Binding-site contacts:
Ligand atom O5 contacts residue LYS361 of chain 1.A at 3.7 Å.
Ligand atom C1 contacts residue HIS216 of chain 1.A at 4.0 Å.
Ligand atom C5 contacts residue LYS361 of chain 1.A at 4.4 Å.
Ligand atom O7 contacts residue ARG188 of chain 1.A at 2.9 Å (salt-bridge).
Ligand atom C7 contacts residue ARG188 of chain 1.A at 3.8 Å.
Ligand atom C8 contacts residue TYR215 of chain 1.A at 4.0 Å (hydrophobic).
Ligand atom C7 contacts residue HIS216 of chain 1.A at 3.7 Å.
Ligand atom C8 contacts residue GLY214 of chain 1.A at 3.1 Å.
Ligand atom O3 contacts residue ARG188 of chain 1.A at 3.6 Å.
Ligand atom C5 contacts residue ASN238 of chain 1.A at 3.0 Å.
Ligand atom N2 contacts residue HIS216 of chain 1.A at 4.2 Å.
Ligand atom C4 contacts residue ASN238 of chain 1.A at 3.8 Å.
Ligand atom C8 contacts residue LYS187 of chain 1.A at 4.1 Å.
Ligand atom O6 contacts residue LYS361 of chain 1.A at 3.8 Å.
Ligand atom C2 contacts residue HIS216 of chain 1.A at 4.1 Å.
Ligand atom N2 contacts residue ASN238 of chain 1.A at 3.4 Å (h-bond).
Ligand atom C1 contacts residue ASN238 of chain 1.A at 1.3 Å.
Ligand atom C7 contacts residue ASN238 of chain 1.A at 4.3 Å.
Ligand atom O7 contacts residue HIS216 of chain 1.A at 3.9 Å.
Ligand atom C7 contacts residue GLY214 of chain 1.A at 4.4 Å.
Ligand atom C3 contacts residue ASN238 of chain 1.A at 3.8 Å.
Ligand atom C8 contacts residue HIS216 of chain 1.A at 3.8 Å.
Ligand atom O5 contacts residue ASN238 of chain 1.A at 1.7 Å (h-bond).
Ligand atom C6 contacts residue LYS361 of chain 1.A at 3.8 Å.
Ligand atom C6 contacts residue ASN238 of chain 1.A at 3.9 Å.
Ligand atom C8 contacts residue ARG188 of chain 1.A at 4.0 Å.
Ligand atom C2 contacts residue ASN238 of chain 1.A at 2.7 Å.

Sequence of chain 1.A:
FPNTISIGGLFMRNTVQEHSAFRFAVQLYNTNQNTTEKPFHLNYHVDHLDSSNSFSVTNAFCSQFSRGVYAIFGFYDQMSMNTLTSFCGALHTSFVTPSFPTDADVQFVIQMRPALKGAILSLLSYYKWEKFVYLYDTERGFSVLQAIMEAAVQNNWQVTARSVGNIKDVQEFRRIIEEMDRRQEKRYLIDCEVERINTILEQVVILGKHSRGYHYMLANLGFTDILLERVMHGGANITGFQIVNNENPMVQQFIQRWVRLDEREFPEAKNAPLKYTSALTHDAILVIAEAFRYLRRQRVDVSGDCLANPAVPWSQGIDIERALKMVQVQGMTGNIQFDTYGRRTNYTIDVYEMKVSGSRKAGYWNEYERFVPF

This protein binds this small molecule.
Small molecule (SMILES): CC(=O)N[C@@H]1[C@@H](O)[C@H](O)[C@@H](CO)O[C@H]1O